Binding-site contacts:
Ligand atom O5 contacts residue ASN283 of chain 1.A at 2.4 Å (h-bond).
Ligand atom C4 contacts residue ASN283 of chain 1.A at 4.3 Å.
Ligand atom N2 contacts residue ASN283 of chain 1.A at 2.8 Å (h-bond).
Ligand atom C7 contacts residue ASN283 of chain 1.A at 3.2 Å.
Ligand atom C1 contacts residue ASN283 of chain 1.A at 1.4 Å.
Ligand atom O7 contacts residue ASN282 of chain 1.A at 3.9 Å.
Ligand atom C3 contacts residue ASN283 of chain 1.A at 3.8 Å.
Ligand atom C5 contacts residue ASN283 of chain 1.A at 3.7 Å.
Ligand atom C8 contacts residue ASN283 of chain 1.A at 4.3 Å.
Ligand atom C2 contacts residue ASN283 of chain 1.A at 2.5 Å.
Ligand atom O7 contacts residue ASN283 of chain 1.A at 2.9 Å (h-bond).

Sequence of chain 1.A:
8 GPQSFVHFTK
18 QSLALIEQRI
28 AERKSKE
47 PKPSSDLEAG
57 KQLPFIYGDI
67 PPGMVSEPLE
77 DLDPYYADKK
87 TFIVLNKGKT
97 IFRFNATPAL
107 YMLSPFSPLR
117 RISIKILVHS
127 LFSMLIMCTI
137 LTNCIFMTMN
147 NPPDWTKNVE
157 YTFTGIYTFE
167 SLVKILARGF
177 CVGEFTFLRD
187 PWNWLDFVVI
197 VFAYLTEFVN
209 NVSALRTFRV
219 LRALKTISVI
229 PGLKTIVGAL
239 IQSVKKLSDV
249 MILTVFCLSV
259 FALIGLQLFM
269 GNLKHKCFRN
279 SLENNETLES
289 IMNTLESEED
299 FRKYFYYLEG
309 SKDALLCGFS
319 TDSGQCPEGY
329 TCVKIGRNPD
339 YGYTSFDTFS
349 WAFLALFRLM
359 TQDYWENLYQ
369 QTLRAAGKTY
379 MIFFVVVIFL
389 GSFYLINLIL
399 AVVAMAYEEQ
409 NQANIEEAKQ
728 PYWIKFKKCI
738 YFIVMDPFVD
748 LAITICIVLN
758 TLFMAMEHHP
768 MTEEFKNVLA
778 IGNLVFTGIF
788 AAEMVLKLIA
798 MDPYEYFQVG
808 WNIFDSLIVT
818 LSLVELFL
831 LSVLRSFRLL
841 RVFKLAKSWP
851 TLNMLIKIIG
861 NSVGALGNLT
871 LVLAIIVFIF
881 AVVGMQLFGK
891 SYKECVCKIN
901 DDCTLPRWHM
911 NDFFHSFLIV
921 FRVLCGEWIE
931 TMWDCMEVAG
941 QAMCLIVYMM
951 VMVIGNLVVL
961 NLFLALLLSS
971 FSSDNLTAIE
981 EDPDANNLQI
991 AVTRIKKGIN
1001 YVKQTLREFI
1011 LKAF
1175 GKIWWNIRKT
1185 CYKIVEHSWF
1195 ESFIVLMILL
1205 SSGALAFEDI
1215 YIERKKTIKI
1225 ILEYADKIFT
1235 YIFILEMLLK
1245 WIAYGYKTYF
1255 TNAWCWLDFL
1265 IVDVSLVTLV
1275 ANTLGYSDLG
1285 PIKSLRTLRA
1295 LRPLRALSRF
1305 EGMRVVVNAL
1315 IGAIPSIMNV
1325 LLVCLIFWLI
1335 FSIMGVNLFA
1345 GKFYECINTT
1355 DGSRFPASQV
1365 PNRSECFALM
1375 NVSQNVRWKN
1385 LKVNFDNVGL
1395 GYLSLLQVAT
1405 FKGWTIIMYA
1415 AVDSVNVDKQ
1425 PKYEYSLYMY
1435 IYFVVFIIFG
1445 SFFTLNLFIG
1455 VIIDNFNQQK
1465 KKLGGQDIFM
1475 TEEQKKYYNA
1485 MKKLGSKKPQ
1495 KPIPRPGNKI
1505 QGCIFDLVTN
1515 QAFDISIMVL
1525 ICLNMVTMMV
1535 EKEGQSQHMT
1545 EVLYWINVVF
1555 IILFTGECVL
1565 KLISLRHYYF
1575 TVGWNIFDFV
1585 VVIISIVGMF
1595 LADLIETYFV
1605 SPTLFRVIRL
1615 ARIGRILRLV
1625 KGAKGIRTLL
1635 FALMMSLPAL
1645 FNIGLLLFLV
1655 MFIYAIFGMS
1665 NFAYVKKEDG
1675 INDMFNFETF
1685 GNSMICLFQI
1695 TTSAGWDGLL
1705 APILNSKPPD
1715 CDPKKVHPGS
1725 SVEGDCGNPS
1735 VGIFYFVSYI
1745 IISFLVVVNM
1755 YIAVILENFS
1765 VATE

The small molecule below binds the protein below.
Small molecule (SMILES): CC(=O)N[C@@H]1[C@@H](O)[C@H](O)[C@@H](CO)O[C@H]1O